A protein and the small-molecule ligand that binds it are described below.
Small molecule (SMILES): N[C@@H](Cc1c[nH]c2ccccc12)C(=O)O

Sequence of chain 1.A:
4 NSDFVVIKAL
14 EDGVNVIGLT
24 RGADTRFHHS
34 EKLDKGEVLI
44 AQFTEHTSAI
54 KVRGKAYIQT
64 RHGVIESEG

Sequence of chain 1.B:
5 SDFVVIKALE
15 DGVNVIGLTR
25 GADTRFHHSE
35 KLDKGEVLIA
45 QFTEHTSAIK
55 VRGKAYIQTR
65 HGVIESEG

Binding-site contacts:
Ligand atom O contacts residue GLY25 of chain 1.A at 3.0 Å (h-bond).
Ligand atom CZ3 contacts residue HIS32 of chain 1.B at 3.8 Å.
Ligand atom N contacts residue ASP27 of chain 1.A at 3.4 Å (salt-bridge).
Ligand atom CZ2 contacts residue ALA44 of chain 1.B at 4.0 Å (hydrophobic).
Ligand atom CA contacts residue THR28 of chain 1.A at 3.2 Å.
Ligand atom O contacts residue SER51 of chain 1.A at 2.9 Å (h-bond).
Ligand atom N contacts residue GLY25 of chain 1.A at 2.8 Å (h-bond).
Ligand atom OXT contacts residue GLY25 of chain 1.A at 4.0 Å.
Ligand atom CB contacts residue THR23 of chain 1.A at 3.7 Å.
Ligand atom O contacts residue THR47 of chain 1.B at 3.6 Å (h-bond).
Ligand atom CE2 contacts residue ALA44 of chain 1.B at 4.0 Å (hydrophobic).
Ligand atom OXT contacts residue HIS49 of chain 1.B at 3.8 Å.
Ligand atom CZ2 contacts residue THR50 of chain 1.B at 3.9 Å.
Ligand atom O contacts residue ARG24 of chain 1.A at 3.5 Å.
Ligand atom CB contacts residue SER51 of chain 1.A at 3.5 Å.
Ligand atom CB contacts residue THR28 of chain 1.A at 3.6 Å.
Ligand atom CE3 contacts residue HIS32 of chain 1.B at 3.8 Å.
Ligand atom CA contacts residue SER51 of chain 1.A at 4.0 Å.
Ligand atom CD1 contacts residue GLN45 of chain 1.B at 3.6 Å.
Ligand atom C contacts residue GLY25 of chain 1.A at 3.5 Å.
Ligand atom C contacts residue THR47 of chain 1.B at 3.4 Å.
Ligand atom OXT contacts residue THR47 of chain 1.B at 2.6 Å (h-bond).
Ligand atom C contacts residue SER51 of chain 1.A at 3.6 Å.
Ligand atom CD2 contacts residue THR50 of chain 1.B at 3.9 Å.
Ligand atom CD1 contacts residue THR47 of chain 1.B at 3.8 Å.
Ligand atom CD1 contacts residue SER51 of chain 1.A at 3.6 Å.
Ligand atom CG contacts residue SER51 of chain 1.A at 4.0 Å.
Ligand atom CA contacts residue THR23 of chain 1.A at 3.7 Å.
Ligand atom N contacts residue THR23 of chain 1.A at 2.7 Å (h-bond).
Ligand atom N contacts residue ARG24 of chain 1.A at 4.0 Å.
Ligand atom N contacts residue THR28 of chain 1.A at 2.9 Å (h-bond).
Ligand atom O contacts residue THR23 of chain 1.A at 4.0 Å.
Ligand atom C contacts residue THR50 of chain 1.B at 3.9 Å.
Ligand atom CZ3 contacts residue GLY21 of chain 1.B at 3.6 Å.
Ligand atom CH2 contacts residue GLY21 of chain 1.B at 3.4 Å.
Ligand atom CZ2 contacts residue ILE53 of chain 1.B at 3.8 Å (hydrophobic).
Ligand atom NE1 contacts residue ALA44 of chain 1.B at 3.7 Å.
Ligand atom CA contacts residue GLY25 of chain 1.A at 3.5 Å.
Ligand atom OXT contacts residue THR50 of chain 1.B at 2.8 Å (h-bond).
Ligand atom NE1 contacts residue GLN45 of chain 1.B at 2.9 Å (h-bond).